Binding-site contacts:
Ligand atom C7 contacts residue ASN6 of chain 1.A at 3.3 Å.
Ligand atom C2 contacts residue ASN6 of chain 1.A at 2.3 Å.
Ligand atom O5 contacts residue ASN6 of chain 1.A at 2.3 Å (h-bond).
Ligand atom N2 contacts residue ASN6 of chain 1.A at 2.9 Å (h-bond).
Ligand atom C4 contacts residue ASN6 of chain 1.A at 4.1 Å.
Ligand atom C3 contacts residue ASN6 of chain 1.A at 3.7 Å.
Ligand atom C5 contacts residue ASN6 of chain 1.A at 3.6 Å.
Ligand atom C1 contacts residue ASN6 of chain 1.A at 1.4 Å.
Ligand atom C8 contacts residue ASN6 of chain 1.A at 3.2 Å.
Ligand atom O7 contacts residue ASN6 of chain 1.A at 4.2 Å.
Ligand atom C8 contacts residue VAL5 of chain 1.A at 4.0 Å (hydrophobic).

The protein below binds the small molecule below.
Small molecule (SMILES): CC(=O)N[C@@H]1[C@@H](O)[C@H](O)[C@@H](CO)O[C@H]1O

Sequence of chain 1.A:
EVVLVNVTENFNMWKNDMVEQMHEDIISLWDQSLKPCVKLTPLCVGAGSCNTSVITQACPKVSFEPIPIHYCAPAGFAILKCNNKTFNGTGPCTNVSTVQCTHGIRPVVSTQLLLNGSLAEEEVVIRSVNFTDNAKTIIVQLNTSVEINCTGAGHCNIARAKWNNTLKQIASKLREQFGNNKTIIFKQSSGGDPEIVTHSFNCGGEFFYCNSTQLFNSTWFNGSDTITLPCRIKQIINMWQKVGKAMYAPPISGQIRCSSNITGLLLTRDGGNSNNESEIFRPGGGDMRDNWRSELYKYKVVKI